Binding-site contacts:
Ligand atom C3 contacts residue ASN1131 of chain 1.C at 3.8 Å.
Ligand atom C2 contacts residue ASN1131 of chain 1.C at 2.4 Å.
Ligand atom C7 contacts residue ASN1131 of chain 1.C at 3.2 Å.
Ligand atom O7 contacts residue ASN1131 of chain 1.C at 3.1 Å (h-bond).
Ligand atom N2 contacts residue ASN1131 of chain 1.C at 2.9 Å (h-bond).
Ligand atom C8 contacts residue ASN1131 of chain 1.C at 4.3 Å.
Ligand atom O5 contacts residue ASN1131 of chain 1.C at 2.3 Å (h-bond).
Ligand atom C4 contacts residue ASN1131 of chain 1.C at 4.2 Å.
Ligand atom C5 contacts residue ASN1131 of chain 1.C at 3.6 Å.
Ligand atom C1 contacts residue ASN1131 of chain 1.C at 1.4 Å.

Sequence of chain 1.C:
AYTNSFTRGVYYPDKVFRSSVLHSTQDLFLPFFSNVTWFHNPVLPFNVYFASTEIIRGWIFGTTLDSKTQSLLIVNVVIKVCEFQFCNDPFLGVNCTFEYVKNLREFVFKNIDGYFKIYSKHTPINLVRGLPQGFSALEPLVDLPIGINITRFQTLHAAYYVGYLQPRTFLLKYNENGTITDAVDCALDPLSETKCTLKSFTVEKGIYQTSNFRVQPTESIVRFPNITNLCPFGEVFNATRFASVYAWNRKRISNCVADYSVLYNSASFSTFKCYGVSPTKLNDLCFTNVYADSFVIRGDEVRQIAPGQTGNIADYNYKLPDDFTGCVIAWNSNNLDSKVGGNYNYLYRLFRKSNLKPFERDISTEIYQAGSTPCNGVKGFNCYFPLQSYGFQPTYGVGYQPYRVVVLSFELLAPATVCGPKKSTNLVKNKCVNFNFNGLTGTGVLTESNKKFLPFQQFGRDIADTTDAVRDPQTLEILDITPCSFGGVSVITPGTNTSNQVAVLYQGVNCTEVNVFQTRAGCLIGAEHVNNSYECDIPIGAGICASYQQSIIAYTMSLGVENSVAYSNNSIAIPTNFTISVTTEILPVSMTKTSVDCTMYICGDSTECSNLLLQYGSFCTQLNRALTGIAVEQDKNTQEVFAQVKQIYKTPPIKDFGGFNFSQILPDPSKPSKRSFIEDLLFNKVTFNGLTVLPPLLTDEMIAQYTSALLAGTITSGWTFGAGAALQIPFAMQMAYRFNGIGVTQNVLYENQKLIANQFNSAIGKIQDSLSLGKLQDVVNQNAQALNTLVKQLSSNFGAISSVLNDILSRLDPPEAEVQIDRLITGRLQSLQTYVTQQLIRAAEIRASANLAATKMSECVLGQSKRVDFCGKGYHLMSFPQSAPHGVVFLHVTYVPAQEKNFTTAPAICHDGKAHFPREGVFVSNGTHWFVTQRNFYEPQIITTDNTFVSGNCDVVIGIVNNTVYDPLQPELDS

This protein binds this small molecule.
Small molecule (SMILES): CC(=O)N[C@H]1[C@H](O[C@H]2[C@H](O)[C@@H](NC(C)=O)CO[C@@H]2CO)O[C@H](CO)[C@@H](O)[C@@H]1O